Sequence of chain 1.D:
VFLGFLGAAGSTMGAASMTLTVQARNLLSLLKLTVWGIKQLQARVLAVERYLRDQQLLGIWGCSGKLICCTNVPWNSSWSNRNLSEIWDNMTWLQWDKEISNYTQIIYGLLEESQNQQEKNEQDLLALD

The small molecule below binds the protein below.
Small molecule (SMILES): CC(=O)N[C@@H]1[C@@H](O)[C@H](O)[C@@H](CO)O[C@H]1O

Binding-site contacts:
Ligand atom N2 contacts residue LYS98 of chain 1.D at 4.0 Å.
Ligand atom O5 contacts residue ASN102 of chain 1.D at 2.4 Å (h-bond).
Ligand atom C5 contacts residue ASN102 of chain 1.D at 3.7 Å.
Ligand atom C3 contacts residue ASN102 of chain 1.D at 3.9 Å.
Ligand atom C1 contacts residue ASN102 of chain 1.D at 1.4 Å.
Ligand atom C7 contacts residue ASN102 of chain 1.D at 3.6 Å.
Ligand atom N2 contacts residue ASN102 of chain 1.D at 3.0 Å (h-bond).
Ligand atom O7 contacts residue ASN102 of chain 1.D at 3.8 Å.
Ligand atom C4 contacts residue ASN102 of chain 1.D at 4.3 Å.
Ligand atom C2 contacts residue ASN102 of chain 1.D at 2.6 Å.
Ligand atom C8 contacts residue LYS98 of chain 1.D at 4.3 Å.
Ligand atom C2 contacts residue GLU99 of chain 1.D at 4.4 Å.